Sequence of chain 1.N:
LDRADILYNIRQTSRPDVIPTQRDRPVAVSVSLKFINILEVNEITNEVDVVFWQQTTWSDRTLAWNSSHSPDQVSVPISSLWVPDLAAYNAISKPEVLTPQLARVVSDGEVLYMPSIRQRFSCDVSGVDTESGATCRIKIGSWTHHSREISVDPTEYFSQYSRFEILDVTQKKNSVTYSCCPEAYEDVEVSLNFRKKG

Sequence of chain 1.O:
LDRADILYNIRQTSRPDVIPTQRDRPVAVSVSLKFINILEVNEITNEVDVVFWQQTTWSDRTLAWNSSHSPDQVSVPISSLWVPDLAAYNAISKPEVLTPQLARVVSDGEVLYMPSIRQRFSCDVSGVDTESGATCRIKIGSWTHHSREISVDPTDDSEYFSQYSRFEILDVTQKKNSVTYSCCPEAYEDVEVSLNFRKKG

Binding-site contacts:
Ligand atom C12 contacts residue TYR192 of chain 1.N at 3.6 Å (hydrophobic).
Ligand atom C4 contacts residue TYR192 of chain 1.N at 3.7 Å (hydrophobic).
Ligand atom C6 contacts residue THR144 of chain 1.N at 3.8 Å.
Ligand atom C7 contacts residue TRP143 of chain 1.N at 3.5 Å (hydrophobic).
Ligand atom N3 contacts residue TRP143 of chain 1.N at 4.0 Å.
Ligand atom C4 contacts residue TRP143 of chain 1.N at 3.9 Å (hydrophobic).
Ligand atom BR1 contacts residue LEU112 of chain 1.O at 3.3 Å.
Ligand atom N3 contacts residue THR144 of chain 1.N at 3.8 Å.
Ligand atom C3 contacts residue TYR192 of chain 1.N at 3.6 Å (hydrophobic).
Ligand atom BR1 contacts residue ARG104 of chain 1.O at 3.5 Å.
Ligand atom C11 contacts residue TYR192 of chain 1.N at 3.2 Å (hydrophobic).
Ligand atom N1 contacts residue TYR89 of chain 1.N at 2.7 Å (h-bond).
Ligand atom N2 contacts residue MET114 of chain 1.O at 3.4 Å.
Ligand atom C5 contacts residue MET114 of chain 1.O at 3.7 Å (hydrophobic).
Ligand atom C1 contacts residue TRP143 of chain 1.N at 3.4 Å (hydrophobic).
Ligand atom C2 contacts residue TRP143 of chain 1.N at 3.5 Å (hydrophobic).
Ligand atom C11 contacts residue CYS188 of chain 1.N at 3.4 Å (hydrophobic).
Ligand atom C4 contacts residue TYR185 of chain 1.N at 3.9 Å (hydrophobic).
Ligand atom C7 contacts residue MET114 of chain 1.O at 3.5 Å (hydrophobic).
Ligand atom C9 contacts residue MET114 of chain 1.O at 3.8 Å (hydrophobic).
Ligand atom O1 contacts residue ARG104 of chain 1.O at 3.8 Å.
Ligand atom BR1 contacts residue THR144 of chain 1.N at 3.9 Å.
Ligand atom C8 contacts residue TRP143 of chain 1.N at 3.3 Å (hydrophobic).
Ligand atom N1 contacts residue SER142 of chain 1.N at 3.9 Å.
Ligand atom N1 contacts residue TRP143 of chain 1.N at 2.9 Å (h-bond).
Ligand atom O1 contacts residue LEU112 of chain 1.O at 3.3 Å.
Ligand atom C3 contacts residue TYR185 of chain 1.N at 3.5 Å (hydrophobic).
Ligand atom N3 contacts residue MET114 of chain 1.O at 3.6 Å.
Ligand atom C2 contacts residue TRP53 of chain 1.O at 3.9 Å (hydrophobic).
Ligand atom C3 contacts residue TRP143 of chain 1.N at 3.8 Å (hydrophobic).
Ligand atom C2 contacts residue TYR89 of chain 1.N at 3.3 Å (hydrophobic).
Ligand atom N2 contacts residue TRP143 of chain 1.N at 3.5 Å (h-bond).
Ligand atom C10 contacts residue LEU112 of chain 1.O at 3.5 Å (hydrophobic).
Ligand atom C9 contacts residue TRP143 of chain 1.N at 3.8 Å (hydrophobic).
Ligand atom C8 contacts residue MET114 of chain 1.O at 3.2 Å (hydrophobic).
Ligand atom C6 contacts residue LEU112 of chain 1.O at 3.8 Å (hydrophobic).
Ligand atom C11 contacts residue LEU112 of chain 1.O at 3.6 Å (hydrophobic).
Ligand atom C5 contacts residue CYS187 of chain 1.N at 3.7 Å (hydrophobic).
Ligand atom C3 contacts residue TYR89 of chain 1.N at 3.3 Å (hydrophobic).
Ligand atom C12 contacts residue ARG104 of chain 1.O at 3.6 Å.

The protein below binds the small molecule below.
Small molecule (SMILES): CCOc1cc(N2CCCNCC2)cnc1Br